The protein below binds the small molecule below.
Small molecule (SMILES): CC(=O)N[C@@H]1[C@@H](O)[C@H](O)[C@@H](CO)O[C@H]1O

Sequence of chain 1.B:
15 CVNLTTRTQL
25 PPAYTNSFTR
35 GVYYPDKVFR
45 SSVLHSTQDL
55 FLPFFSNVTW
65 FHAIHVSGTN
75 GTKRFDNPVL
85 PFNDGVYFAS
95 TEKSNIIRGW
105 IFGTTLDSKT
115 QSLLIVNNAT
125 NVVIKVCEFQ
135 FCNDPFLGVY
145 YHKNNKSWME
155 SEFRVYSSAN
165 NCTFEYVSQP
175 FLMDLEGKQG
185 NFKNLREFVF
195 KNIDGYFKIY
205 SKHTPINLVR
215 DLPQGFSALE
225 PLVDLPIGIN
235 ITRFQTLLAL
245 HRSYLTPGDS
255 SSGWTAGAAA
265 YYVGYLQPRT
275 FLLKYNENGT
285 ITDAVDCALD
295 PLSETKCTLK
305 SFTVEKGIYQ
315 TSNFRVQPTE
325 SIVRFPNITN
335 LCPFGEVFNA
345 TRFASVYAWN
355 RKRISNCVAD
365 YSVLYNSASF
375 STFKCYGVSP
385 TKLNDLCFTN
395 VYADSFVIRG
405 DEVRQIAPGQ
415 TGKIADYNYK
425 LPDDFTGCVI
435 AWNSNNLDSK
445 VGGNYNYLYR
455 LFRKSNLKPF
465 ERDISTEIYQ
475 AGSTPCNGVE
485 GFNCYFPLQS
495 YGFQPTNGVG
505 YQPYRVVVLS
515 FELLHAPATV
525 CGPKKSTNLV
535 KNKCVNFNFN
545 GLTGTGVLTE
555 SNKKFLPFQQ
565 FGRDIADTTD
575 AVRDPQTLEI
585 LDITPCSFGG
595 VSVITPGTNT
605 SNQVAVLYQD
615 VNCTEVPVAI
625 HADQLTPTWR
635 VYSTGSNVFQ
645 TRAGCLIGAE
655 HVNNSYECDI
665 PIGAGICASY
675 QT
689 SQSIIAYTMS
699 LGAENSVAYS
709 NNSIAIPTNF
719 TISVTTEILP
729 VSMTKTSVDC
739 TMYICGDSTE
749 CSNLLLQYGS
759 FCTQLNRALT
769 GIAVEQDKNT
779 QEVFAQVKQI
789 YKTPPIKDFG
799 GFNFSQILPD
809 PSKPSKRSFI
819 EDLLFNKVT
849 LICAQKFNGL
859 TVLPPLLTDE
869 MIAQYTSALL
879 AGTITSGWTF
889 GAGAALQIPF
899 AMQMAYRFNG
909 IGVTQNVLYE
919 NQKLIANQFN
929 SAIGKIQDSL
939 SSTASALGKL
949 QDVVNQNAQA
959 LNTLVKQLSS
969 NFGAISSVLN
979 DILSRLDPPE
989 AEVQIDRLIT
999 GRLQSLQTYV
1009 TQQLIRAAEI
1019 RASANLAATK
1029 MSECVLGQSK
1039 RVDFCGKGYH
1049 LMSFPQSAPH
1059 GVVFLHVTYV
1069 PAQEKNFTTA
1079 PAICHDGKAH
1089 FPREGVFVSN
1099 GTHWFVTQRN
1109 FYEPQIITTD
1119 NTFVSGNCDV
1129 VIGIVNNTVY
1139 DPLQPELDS

Binding-site contacts:
Ligand atom C5 contacts residue ASN709 of chain 1.B at 3.7 Å.
Ligand atom C7 contacts residue ASN709 of chain 1.B at 3.1 Å.
Ligand atom C1 contacts residue ASN709 of chain 1.B at 1.4 Å.
Ligand atom C8 contacts residue ILE1130 of chain 1.B at 4.0 Å (hydrophobic).
Ligand atom C2 contacts residue ASN709 of chain 1.B at 2.5 Å.
Ligand atom C4 contacts residue ASN709 of chain 1.B at 4.2 Å.
Ligand atom O7 contacts residue ASN709 of chain 1.B at 3.0 Å (h-bond).
Ligand atom N2 contacts residue ASN709 of chain 1.B at 2.9 Å (h-bond).
Ligand atom C8 contacts residue GLY1131 of chain 1.B at 3.3 Å.
Ligand atom C8 contacts residue ASN709 of chain 1.B at 4.3 Å.
Ligand atom O5 contacts residue ASN709 of chain 1.B at 2.4 Å (h-bond).
Ligand atom C3 contacts residue ASN709 of chain 1.B at 3.8 Å.